Sequence of chain 1.C:
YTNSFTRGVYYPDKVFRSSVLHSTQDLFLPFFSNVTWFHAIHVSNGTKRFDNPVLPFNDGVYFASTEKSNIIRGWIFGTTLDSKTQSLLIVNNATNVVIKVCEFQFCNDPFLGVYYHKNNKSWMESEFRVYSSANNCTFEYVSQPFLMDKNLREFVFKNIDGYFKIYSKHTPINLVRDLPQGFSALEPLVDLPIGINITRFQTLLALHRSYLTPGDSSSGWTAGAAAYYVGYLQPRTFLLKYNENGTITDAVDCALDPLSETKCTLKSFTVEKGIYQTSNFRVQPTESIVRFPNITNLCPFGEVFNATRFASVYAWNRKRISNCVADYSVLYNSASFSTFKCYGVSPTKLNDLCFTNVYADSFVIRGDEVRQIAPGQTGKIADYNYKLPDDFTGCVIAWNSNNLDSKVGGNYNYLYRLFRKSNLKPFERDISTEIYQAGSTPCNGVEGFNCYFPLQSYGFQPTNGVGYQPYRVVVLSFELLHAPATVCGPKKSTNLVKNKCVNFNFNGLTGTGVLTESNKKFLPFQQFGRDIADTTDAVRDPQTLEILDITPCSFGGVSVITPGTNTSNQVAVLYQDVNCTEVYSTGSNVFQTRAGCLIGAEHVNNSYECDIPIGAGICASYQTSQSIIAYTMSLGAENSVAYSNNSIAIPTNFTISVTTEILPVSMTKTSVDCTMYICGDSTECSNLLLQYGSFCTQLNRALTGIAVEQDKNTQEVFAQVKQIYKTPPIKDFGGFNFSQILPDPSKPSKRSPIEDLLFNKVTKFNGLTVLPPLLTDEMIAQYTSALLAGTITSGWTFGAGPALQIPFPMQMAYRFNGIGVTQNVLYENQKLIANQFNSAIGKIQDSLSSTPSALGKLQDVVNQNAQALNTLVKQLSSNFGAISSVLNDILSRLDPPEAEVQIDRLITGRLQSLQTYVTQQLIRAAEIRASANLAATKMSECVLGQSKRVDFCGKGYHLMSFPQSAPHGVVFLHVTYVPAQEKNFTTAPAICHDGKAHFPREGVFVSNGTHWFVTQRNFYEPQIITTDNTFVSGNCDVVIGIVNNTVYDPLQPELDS

A protein and the small-molecule ligand that binds it are described below.
Small molecule (SMILES): CC(=O)N[C@@H]1[C@@H](O)[C@H](O)[C@@H](CO)O[C@H]1O

Binding-site contacts:
Ligand atom C5 contacts residue ASN603 of chain 1.C at 3.6 Å.
Ligand atom C8 contacts residue GLY601 of chain 1.C at 3.5 Å.
Ligand atom C8 contacts residue THR604 of chain 1.C at 4.3 Å.
Ligand atom C8 contacts residue LYS310 of chain 1.C at 4.3 Å.
Ligand atom C7 contacts residue THR604 of chain 1.C at 4.0 Å.
Ligand atom C4 contacts residue ASN603 of chain 1.C at 4.2 Å.
Ligand atom C8 contacts residue ASN603 of chain 1.C at 3.8 Å.
Ligand atom O7 contacts residue THR604 of chain 1.C at 3.6 Å.
Ligand atom C1 contacts residue ASN603 of chain 1.C at 1.4 Å.
Ligand atom N2 contacts residue ASN603 of chain 1.C at 2.7 Å (h-bond).
Ligand atom C7 contacts residue ASN603 of chain 1.C at 3.2 Å.
Ligand atom O5 contacts residue ASN603 of chain 1.C at 2.3 Å (h-bond).
Ligand atom C7 contacts residue GLY601 of chain 1.C at 4.5 Å.
Ligand atom C2 contacts residue ASN603 of chain 1.C at 2.6 Å.
Ligand atom O7 contacts residue ASN603 of chain 1.C at 3.7 Å.
Ligand atom C3 contacts residue ASN603 of chain 1.C at 3.9 Å.